This small molecule binds to this protein.
Small molecule (SMILES): CC(=O)N[C@@H]1[C@@H](O)[C@H](O)[C@@H](CO)O[C@H]1O

Sequence of chain 1.B:
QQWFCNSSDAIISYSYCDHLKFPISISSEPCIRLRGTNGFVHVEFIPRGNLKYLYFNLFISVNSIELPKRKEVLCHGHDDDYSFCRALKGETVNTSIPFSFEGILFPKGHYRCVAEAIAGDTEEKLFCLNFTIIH

Binding-site contacts:
Ligand atom C8 contacts residue PHE4 of chain 1.B at 4.2 Å (hydrophobic).
Ligand atom C5 contacts residue ASN6 of chain 1.B at 3.6 Å.
Ligand atom N2 contacts residue ASN6 of chain 1.B at 2.5 Å (h-bond).
Ligand atom O5 contacts residue ASN6 of chain 1.B at 2.3 Å (h-bond).
Ligand atom C1 contacts residue ASN6 of chain 1.B at 1.5 Å.
Ligand atom C4 contacts residue ASN6 of chain 1.B at 4.3 Å.
Ligand atom C8 contacts residue CYS5 of chain 1.B at 3.7 Å (hydrophobic).
Ligand atom C8 contacts residue ASN6 of chain 1.B at 3.4 Å.
Ligand atom C7 contacts residue ASN6 of chain 1.B at 3.3 Å.
Ligand atom C2 contacts residue ASN6 of chain 1.B at 2.8 Å.
Ligand atom O7 contacts residue ASN6 of chain 1.B at 4.4 Å.
Ligand atom C3 contacts residue ASN6 of chain 1.B at 4.0 Å.